Sequence of chain 3.A:
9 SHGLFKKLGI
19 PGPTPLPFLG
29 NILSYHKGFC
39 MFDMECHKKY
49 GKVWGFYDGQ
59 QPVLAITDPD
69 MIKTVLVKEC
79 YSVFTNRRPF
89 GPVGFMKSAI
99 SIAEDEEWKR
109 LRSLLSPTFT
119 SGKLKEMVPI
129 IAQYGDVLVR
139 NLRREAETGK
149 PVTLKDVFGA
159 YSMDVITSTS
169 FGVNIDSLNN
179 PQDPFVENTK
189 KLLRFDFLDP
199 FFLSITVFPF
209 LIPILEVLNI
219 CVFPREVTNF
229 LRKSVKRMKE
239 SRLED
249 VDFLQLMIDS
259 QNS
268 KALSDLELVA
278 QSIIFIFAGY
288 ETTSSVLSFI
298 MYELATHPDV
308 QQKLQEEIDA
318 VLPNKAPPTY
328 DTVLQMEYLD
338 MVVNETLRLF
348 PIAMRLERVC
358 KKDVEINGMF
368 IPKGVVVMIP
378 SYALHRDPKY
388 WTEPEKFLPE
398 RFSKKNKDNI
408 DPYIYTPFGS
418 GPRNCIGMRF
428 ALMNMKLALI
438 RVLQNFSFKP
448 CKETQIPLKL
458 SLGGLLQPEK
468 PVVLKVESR

The protein below binds the small molecule below.
Small molecule (SMILES): CC(C)(C)OC(=O)NCCSC[C@H](NC1CCCC1)C(=O)NCc1cccnc1

Binding-site contacts:
Ligand atom C06 contacts residue ALA350 of chain 3.A at 4.3 Å (hydrophobic).
Ligand atom C19 contacts residue SER99 of chain 3.A at 3.6 Å.
Ligand atom N22 contacts residue PHE284 of chain 3.A at 3.2 Å.
Ligand atom C18 contacts residue PHE193 of chain 3.A at 4.2 Å (hydrophobic).
Ligand atom C01 contacts residue GLU354 of chain 3.A at 3.6 Å.
Ligand atom O05 contacts residue ALA350 of chain 3.A at 4.1 Å.
Ligand atom C18 contacts residue PHE88 of chain 3.A at 3.8 Å (hydrophobic).
Ligand atom C16 contacts residue SER99 of chain 3.A at 3.4 Å.
Ligand atom C03 contacts residue GLU354 of chain 3.A at 3.4 Å.
Ligand atom C17 contacts residue ILE100 of chain 3.A at 3.5 Å (hydrophobic).
Ligand atom C01 contacts residue ARG352 of chain 3.A at 3.8 Å.
Ligand atom C29 contacts residue HEM1 of chain 3.B at 3.2 Å.
Ligand atom C18 contacts residue PHE284 of chain 3.A at 4.1 Å (hydrophobic).
Ligand atom O21 contacts residue HEM1 of chain 3.B at 4.0 Å.
Ligand atom C17 contacts residue PHE88 of chain 3.A at 3.7 Å (hydrophobic).
Ligand atom N08 contacts residue ALA350 of chain 3.A at 3.7 Å.
Ligand atom C03 contacts residue PHE195 of chain 3.A at 4.1 Å (hydrophobic).
Ligand atom C15 contacts residue SER99 of chain 3.A at 3.3 Å.
Ligand atom C27 contacts residue HEM1 of chain 3.B at 3.1 Å.
Ligand atom C04 contacts residue GLU354 of chain 3.A at 3.2 Å.
Ligand atom C23 contacts residue ALA285 of chain 3.A at 3.6 Å (hydrophobic).
Ligand atom S11 contacts residue HEM1 of chain 3.B at 4.2 Å.
Ligand atom N28 contacts residue HEM1 of chain 3.B at 2.3 Å.
Ligand atom C27 contacts residue THR289 of chain 3.A at 4.1 Å.
Ligand atom C12 contacts residue ARG85 of chain 3.A at 4.2 Å.
Ligand atom C18 contacts residue ILE100 of chain 3.A at 3.7 Å (hydrophobic).
Ligand atom S11 contacts residue ARG85 of chain 3.A at 4.3 Å.
Ligand atom C19 contacts residue ILE281 of chain 3.A at 3.6 Å (hydrophobic).
Ligand atom C16 contacts residue ILE100 of chain 3.A at 3.5 Å (hydrophobic).
Ligand atom C02 contacts residue GLU354 of chain 3.A at 3.8 Å.
Ligand atom C04 contacts residue ARG352 of chain 3.A at 3.9 Å.
Ligand atom C25 contacts residue THR289 of chain 3.A at 4.1 Å.
Ligand atom C29 contacts residue ALA285 of chain 3.A at 3.5 Å (hydrophobic).
Ligand atom N14 contacts residue PHE284 of chain 3.A at 4.3 Å.
Ligand atom C24 contacts residue ALA285 of chain 3.A at 3.7 Å (hydrophobic).
Ligand atom C26 contacts residue THR289 of chain 3.A at 3.6 Å.
Ligand atom C19 contacts residue PHE284 of chain 3.A at 3.3 Å (hydrophobic).
Ligand atom C23 contacts residue PHE284 of chain 3.A at 3.6 Å (hydrophobic).
Ligand atom O21 contacts residue SER99 of chain 3.A at 3.9 Å.
Ligand atom C19 contacts residue ILE100 of chain 3.A at 4.2 Å (hydrophobic).